Sequence of chain 1.L:
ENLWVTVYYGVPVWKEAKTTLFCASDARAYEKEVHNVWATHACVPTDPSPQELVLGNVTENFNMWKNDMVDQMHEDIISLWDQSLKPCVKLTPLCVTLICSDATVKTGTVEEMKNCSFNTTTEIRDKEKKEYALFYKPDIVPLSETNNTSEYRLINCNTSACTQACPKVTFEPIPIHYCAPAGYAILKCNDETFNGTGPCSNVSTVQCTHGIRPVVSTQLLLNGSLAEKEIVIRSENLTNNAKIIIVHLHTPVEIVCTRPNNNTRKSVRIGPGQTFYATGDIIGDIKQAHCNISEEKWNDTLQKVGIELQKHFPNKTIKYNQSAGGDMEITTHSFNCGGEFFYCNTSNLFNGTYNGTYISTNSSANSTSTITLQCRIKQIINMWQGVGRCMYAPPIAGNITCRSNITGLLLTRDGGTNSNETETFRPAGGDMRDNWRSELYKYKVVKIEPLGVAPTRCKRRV

Binding-site contacts:
Ligand atom C1 contacts residue ARG404 of chain 1.L at 4.1 Å.
Ligand atom C5 contacts residue ASN224 of chain 1.L at 3.6 Å.
Ligand atom C4 contacts residue ARG404 of chain 1.L at 4.1 Å.
Ligand atom C7 contacts residue CYS403 of chain 1.L at 4.0 Å (hydrophobic).
Ligand atom C3 contacts residue CYS403 of chain 1.L at 4.5 Å (hydrophobic).
Ligand atom C1 contacts residue ASN224 of chain 1.L at 1.4 Å.
Ligand atom C3 contacts residue ARG404 of chain 1.L at 3.9 Å.
Ligand atom O5 contacts residue ARG404 of chain 1.L at 4.2 Å.
Ligand atom C5 contacts residue ARG404 of chain 1.L at 3.5 Å.
Ligand atom O7 contacts residue CYS403 of chain 1.L at 3.5 Å (h-bond).
Ligand atom C8 contacts residue CYS338 of chain 1.L at 3.8 Å (hydrophobic).
Ligand atom C5 contacts residue SER405 of chain 1.L at 3.6 Å.
Ligand atom O6 contacts residue GLU173 of chain 1.L at 4.3 Å.
Ligand atom N2 contacts residue ASN224 of chain 1.L at 2.9 Å (h-bond).
Ligand atom C8 contacts residue LEU223 of chain 1.L at 4.1 Å (hydrophobic).
Ligand atom O7 contacts residue ASN224 of chain 1.L at 3.6 Å.
Ligand atom O7 contacts residue ARG404 of chain 1.L at 3.2 Å (salt-bridge).
Ligand atom C7 contacts residue CYS338 of chain 1.L at 4.3 Å (hydrophobic).
Ligand atom O7 contacts residue CYS338 of chain 1.L at 4.1 Å.
Ligand atom O5 contacts residue SER405 of chain 1.L at 3.8 Å.
Ligand atom C2 contacts residue ASN224 of chain 1.L at 2.4 Å.
Ligand atom C8 contacts residue CYS403 of chain 1.L at 4.2 Å (hydrophobic).
Ligand atom O5 contacts residue ASN224 of chain 1.L at 2.3 Å (h-bond).
Ligand atom C6 contacts residue SER405 of chain 1.L at 3.8 Å.
Ligand atom C1 contacts residue SER405 of chain 1.L at 4.2 Å.
Ligand atom C4 contacts residue ASN224 of chain 1.L at 4.1 Å.
Ligand atom C8 contacts residue ASN337 of chain 1.L at 3.4 Å.
Ligand atom N2 contacts residue LEU223 of chain 1.L at 4.5 Å.
Ligand atom C7 contacts residue ARG404 of chain 1.L at 4.4 Å.
Ligand atom O7 contacts residue LEU223 of chain 1.L at 4.2 Å.
Ligand atom O4 contacts residue ARG404 of chain 1.L at 4.2 Å.
Ligand atom C7 contacts residue ASN224 of chain 1.L at 3.5 Å.
Ligand atom C7 contacts residue LEU223 of chain 1.L at 4.1 Å (hydrophobic).
Ligand atom C3 contacts residue ASN224 of chain 1.L at 3.7 Å.

A small-molecule ligand and the protein it binds are described below.
Small molecule (SMILES): CC(=O)N[C@H]1[C@H](O[C@H]2[C@H](O)[C@@H](NC(C)=O)CO[C@@H]2CO)O[C@H](CO)[C@@H](O[C@@H]2O[C@H](CO)[C@@H](O)[C@H](O)[C@@H]2O)[C@@H]1O